Sequence of chain 1.D:
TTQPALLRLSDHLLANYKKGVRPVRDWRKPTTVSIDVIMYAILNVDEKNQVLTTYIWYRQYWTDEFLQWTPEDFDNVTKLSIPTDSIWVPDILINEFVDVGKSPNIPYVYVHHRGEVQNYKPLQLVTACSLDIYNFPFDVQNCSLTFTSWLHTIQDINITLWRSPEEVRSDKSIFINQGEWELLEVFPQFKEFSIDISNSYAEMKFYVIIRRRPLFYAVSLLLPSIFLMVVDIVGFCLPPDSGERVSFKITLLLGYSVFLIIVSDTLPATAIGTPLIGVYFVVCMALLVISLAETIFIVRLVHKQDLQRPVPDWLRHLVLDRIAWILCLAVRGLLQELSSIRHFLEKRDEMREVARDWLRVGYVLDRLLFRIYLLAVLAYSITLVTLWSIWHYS

Binding-site contacts:
Ligand atom C15 contacts residue ARG59 of chain 1.D at 3.9 Å.
Ligand atom C09 contacts residue ILE38 of chain 1.D at 4.0 Å (hydrophobic).
Ligand atom C14 contacts residue TRP150 of chain 1.E at 3.3 Å (hydrophobic).
Ligand atom N01 contacts residue ARG59 of chain 1.D at 4.0 Å.
Ligand atom C07 contacts residue TRP150 of chain 1.E at 3.8 Å (hydrophobic).
Ligand atom C18 contacts residue ASN95 of chain 1.E at 3.3 Å.
Ligand atom C16 contacts residue ARG59 of chain 1.D at 3.8 Å.
Ligand atom C16 contacts residue ILE38 of chain 1.D at 3.6 Å (hydrophobic).
Ligand atom C12 contacts residue ARG59 of chain 1.D at 3.7 Å.
Ligand atom C18 contacts residue TRP150 of chain 1.E at 4.1 Å (hydrophobic).
Ligand atom O01 contacts residue TRP150 of chain 1.E at 3.9 Å.
Ligand atom C06 contacts residue TYR120 of chain 1.D at 4.0 Å (hydrophobic).
Ligand atom C12 contacts residue ARG163 of chain 1.D at 4.1 Å.
Ligand atom C15 contacts residue TRP57 of chain 1.D at 3.5 Å (hydrophobic).
Ligand atom C14 contacts residue TYR201 of chain 1.E at 4.0 Å (hydrophobic).
Ligand atom N03 contacts residue ASN95 of chain 1.E at 4.0 Å.
Ligand atom O01 contacts residue TRP57 of chain 1.D at 3.8 Å.
Ligand atom C11 contacts residue TYR58 of chain 1.D at 4.1 Å (hydrophobic).
Ligand atom C11 contacts residue ILE38 of chain 1.D at 4.1 Å (hydrophobic).
Ligand atom C11 contacts residue ARG59 of chain 1.D at 4.1 Å.
Ligand atom C09 contacts residue ARG59 of chain 1.D at 4.1 Å.
Ligand atom C16 contacts residue ASP36 of chain 1.D at 3.8 Å.
Ligand atom C15 contacts residue ASP36 of chain 1.D at 4.0 Å.
Ligand atom C12 contacts residue ILE38 of chain 1.D at 3.8 Å (hydrophobic).
Ligand atom C06 contacts residue TRP57 of chain 1.D at 4.0 Å (hydrophobic).
Ligand atom C10 contacts residue ARG59 of chain 1.D at 4.0 Å.
Ligand atom C13 contacts residue ASN95 of chain 1.E at 4.0 Å.
Ligand atom C14 contacts residue SER149 of chain 1.E at 4.1 Å.
Ligand atom C15 contacts residue ILE38 of chain 1.D at 3.9 Å (hydrophobic).
Ligand atom N02 contacts residue TRP150 of chain 1.E at 4.1 Å.
Ligand atom C17 contacts residue TYR201 of chain 1.E at 3.5 Å (hydrophobic).
Ligand atom N03 contacts residue THR148 of chain 1.E at 4.1 Å.
Ligand atom C17 contacts residue TRP150 of chain 1.E at 4.1 Å (hydrophobic).
Ligand atom C11 contacts residue TRP57 of chain 1.D at 3.9 Å (hydrophobic).
Ligand atom C03 contacts residue ILE195 of chain 1.E at 3.9 Å (hydrophobic).
Ligand atom C17 contacts residue THR148 of chain 1.E at 4.1 Å.
Ligand atom O01 contacts residue TYR120 of chain 1.D at 3.9 Å.
Ligand atom C08 contacts residue ILE38 of chain 1.D at 4.1 Å (hydrophobic).
Ligand atom C17 contacts residue SER149 of chain 1.E at 3.6 Å.
Ligand atom C18 contacts residue TRP57 of chain 1.D at 3.5 Å (hydrophobic).

Sequence of chain 1.E:
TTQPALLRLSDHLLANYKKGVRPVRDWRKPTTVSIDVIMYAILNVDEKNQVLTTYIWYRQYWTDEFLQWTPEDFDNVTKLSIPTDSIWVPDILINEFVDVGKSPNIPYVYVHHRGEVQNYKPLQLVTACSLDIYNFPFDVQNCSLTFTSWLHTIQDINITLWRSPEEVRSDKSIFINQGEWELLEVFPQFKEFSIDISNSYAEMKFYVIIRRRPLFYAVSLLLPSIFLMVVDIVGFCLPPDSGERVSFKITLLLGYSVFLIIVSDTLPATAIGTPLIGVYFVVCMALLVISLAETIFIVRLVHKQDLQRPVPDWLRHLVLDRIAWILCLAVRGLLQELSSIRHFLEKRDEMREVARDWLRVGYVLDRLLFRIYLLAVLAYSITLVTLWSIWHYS

The protein below binds the small molecule below.
Small molecule (SMILES): Cc1nccn1CC1CCc2c(c3ccccc3n2C)C1=O